Sequence of chain 1.D:
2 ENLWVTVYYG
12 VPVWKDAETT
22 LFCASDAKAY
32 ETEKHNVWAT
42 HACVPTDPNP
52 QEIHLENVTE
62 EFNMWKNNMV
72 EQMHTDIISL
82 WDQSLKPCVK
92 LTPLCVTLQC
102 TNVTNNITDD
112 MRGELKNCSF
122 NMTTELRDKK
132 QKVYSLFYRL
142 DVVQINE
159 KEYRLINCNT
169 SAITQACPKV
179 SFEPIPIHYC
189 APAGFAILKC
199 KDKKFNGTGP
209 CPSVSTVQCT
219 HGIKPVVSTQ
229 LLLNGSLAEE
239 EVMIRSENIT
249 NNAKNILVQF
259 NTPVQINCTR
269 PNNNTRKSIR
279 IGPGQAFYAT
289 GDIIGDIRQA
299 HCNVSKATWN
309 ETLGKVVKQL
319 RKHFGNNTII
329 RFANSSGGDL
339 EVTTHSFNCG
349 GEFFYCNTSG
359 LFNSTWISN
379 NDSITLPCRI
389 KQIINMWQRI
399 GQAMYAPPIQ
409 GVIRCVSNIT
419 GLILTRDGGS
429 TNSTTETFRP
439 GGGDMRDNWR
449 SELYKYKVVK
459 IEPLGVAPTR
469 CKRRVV

This protein binds this small molecule.
Small molecule (SMILES): CC(=O)N[C@@H]1[C@@H](O)[C@H](O)[C@@H](CO)O[C@H]1O

Binding-site contacts:
Ligand atom C1 contacts residue ARG140 of chain 1.D at 4.4 Å.
Ligand atom O7 contacts residue ASN103 of chain 1.D at 3.1 Å (h-bond).
Ligand atom N2 contacts residue ASN103 of chain 1.D at 2.9 Å (h-bond).
Ligand atom C8 contacts residue THR102 of chain 1.D at 4.5 Å.
Ligand atom O5 contacts residue ASN103 of chain 1.D at 2.4 Å (h-bond).
Ligand atom C4 contacts residue ASN103 of chain 1.D at 4.2 Å.
Ligand atom O6 contacts residue GLY114 of chain 1.D at 4.3 Å.
Ligand atom C3 contacts residue ASN103 of chain 1.D at 3.8 Å.
Ligand atom C1 contacts residue LYS117 of chain 1.D at 4.1 Å.
Ligand atom O5 contacts residue ARG140 of chain 1.D at 4.5 Å.
Ligand atom C7 contacts residue ASN103 of chain 1.D at 3.2 Å.
Ligand atom C5 contacts residue ASN103 of chain 1.D at 3.7 Å.
Ligand atom N2 contacts residue LYS117 of chain 1.D at 4.3 Å.
Ligand atom C1 contacts residue ASN103 of chain 1.D at 1.4 Å.
Ligand atom C2 contacts residue ASN103 of chain 1.D at 2.5 Å.
Ligand atom C8 contacts residue ASN103 of chain 1.D at 4.4 Å.